Binding-site contacts:
Ligand atom C6' contacts residue NAI1 of chain 1.L at 3.5 Å.
Ligand atom O4 contacts residue PHE265 of chain 1.D at 3.3 Å.
Ligand atom O1A contacts residue LYS339 of chain 1.D at 2.7 Å (salt-bridge).
Ligand atom C3' contacts residue LEU163 of chain 1.D at 3.4 Å (hydrophobic).
Ligand atom O2B contacts residue LYS339 of chain 1.D at 3.3 Å (salt-bridge).
Ligand atom C4' contacts residue ASN224 of chain 1.D at 3.6 Å.
Ligand atom O2A contacts residue PHE265 of chain 1.D at 3.1 Å.
Ligand atom O5' contacts residue PHE277 of chain 1.D at 3.5 Å.
Ligand atom O3C contacts residue PHE338 of chain 1.D at 2.8 Å (h-bond).
Ligand atom O4' contacts residue LEU163 of chain 1.D at 2.6 Å (h-bond).
Ligand atom C5' contacts residue LEU163 of chain 1.D at 3.5 Å (hydrophobic).
Ligand atom C5 contacts residue PHE265 of chain 1.D at 3.6 Å (hydrophobic).
Ligand atom N1 contacts residue ILE231 of chain 1.D at 3.4 Å.
Ligand atom C6' contacts residue LYS220 of chain 1.D at 3.5 Å.
Ligand atom O4' contacts residue PHE162 of chain 1.D at 3.0 Å.
Ligand atom C1' contacts residue PHE277 of chain 1.D at 3.6 Å (hydrophobic).
Ligand atom O2' contacts residue ARG260 of chain 1.C at 2.5 Å (salt-bridge).
Ligand atom O4' contacts residue LYS220 of chain 1.D at 3.1 Å (salt-bridge).
Ligand atom C4' contacts residue LEU163 of chain 1.D at 3.3 Å (hydrophobic).
Ligand atom O2 contacts residue SER269 of chain 1.D at 2.8 Å (h-bond).
Ligand atom C6' contacts residue CYS276 of chain 1.D at 3.5 Å (hydrophobic).
Ligand atom O3C contacts residue GLY273 of chain 1.D at 3.0 Å (h-bond).
Ligand atom O4C contacts residue ILE231 of chain 1.D at 3.2 Å.
Ligand atom O6' contacts residue NAI1 of chain 1.L at 3.1 Å.
Ligand atom O2C contacts residue ARG442 of chain 1.D at 2.7 Å (salt-bridge).
Ligand atom O2B contacts residue GLU165 of chain 1.D at 2.8 Å (salt-bridge).
Ligand atom O6' contacts residue CYS276 of chain 1.D at 2.9 Å (h-bond).
Ligand atom C4' contacts residue LYS220 of chain 1.D at 3.4 Å.
Ligand atom C4 contacts residue LYS267 of chain 1.D at 3.5 Å.
Ligand atom O3' contacts residue ARG260 of chain 1.C at 2.8 Å (salt-bridge).
Ligand atom O2B contacts residue ALA164 of chain 1.D at 3.5 Å.
Ligand atom C6 contacts residue ILE231 of chain 1.D at 3.6 Å (hydrophobic).
Ligand atom C3' contacts residue PHE162 of chain 1.D at 3.6 Å (hydrophobic).
Ligand atom O2A contacts residue PHE277 of chain 1.D at 3.4 Å.
Ligand atom O4 contacts residue LYS267 of chain 1.D at 3.1 Å (salt-bridge).
Ligand atom N3 contacts residue LYS267 of chain 1.D at 2.8 Å (salt-bridge).
Ligand atom O3' contacts residue PHE162 of chain 1.D at 3.0 Å (h-bond).
Ligand atom O4C contacts residue PHE272 of chain 1.D at 3.3 Å.
Ligand atom O4 contacts residue LEU266 of chain 1.D at 3.5 Å (h-bond).
Ligand atom O2 contacts residue ILE231 of chain 1.D at 3.5 Å.

Sequence of chain 1.D:
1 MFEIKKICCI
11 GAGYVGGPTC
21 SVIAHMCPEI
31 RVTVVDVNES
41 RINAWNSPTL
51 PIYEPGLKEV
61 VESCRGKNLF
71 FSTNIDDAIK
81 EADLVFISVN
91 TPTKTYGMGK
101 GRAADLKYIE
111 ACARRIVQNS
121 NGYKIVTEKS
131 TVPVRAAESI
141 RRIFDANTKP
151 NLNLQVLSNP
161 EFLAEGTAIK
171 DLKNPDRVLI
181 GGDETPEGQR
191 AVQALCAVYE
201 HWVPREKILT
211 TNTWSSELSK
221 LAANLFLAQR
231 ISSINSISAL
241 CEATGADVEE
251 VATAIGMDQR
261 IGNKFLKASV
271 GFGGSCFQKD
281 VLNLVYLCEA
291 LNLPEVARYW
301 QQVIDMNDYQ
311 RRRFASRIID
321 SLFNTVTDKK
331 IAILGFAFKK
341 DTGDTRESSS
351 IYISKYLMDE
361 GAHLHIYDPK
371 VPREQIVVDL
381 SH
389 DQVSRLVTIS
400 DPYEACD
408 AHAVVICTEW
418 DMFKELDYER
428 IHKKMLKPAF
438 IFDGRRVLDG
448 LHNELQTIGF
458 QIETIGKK

Sequence of chain 1.C:
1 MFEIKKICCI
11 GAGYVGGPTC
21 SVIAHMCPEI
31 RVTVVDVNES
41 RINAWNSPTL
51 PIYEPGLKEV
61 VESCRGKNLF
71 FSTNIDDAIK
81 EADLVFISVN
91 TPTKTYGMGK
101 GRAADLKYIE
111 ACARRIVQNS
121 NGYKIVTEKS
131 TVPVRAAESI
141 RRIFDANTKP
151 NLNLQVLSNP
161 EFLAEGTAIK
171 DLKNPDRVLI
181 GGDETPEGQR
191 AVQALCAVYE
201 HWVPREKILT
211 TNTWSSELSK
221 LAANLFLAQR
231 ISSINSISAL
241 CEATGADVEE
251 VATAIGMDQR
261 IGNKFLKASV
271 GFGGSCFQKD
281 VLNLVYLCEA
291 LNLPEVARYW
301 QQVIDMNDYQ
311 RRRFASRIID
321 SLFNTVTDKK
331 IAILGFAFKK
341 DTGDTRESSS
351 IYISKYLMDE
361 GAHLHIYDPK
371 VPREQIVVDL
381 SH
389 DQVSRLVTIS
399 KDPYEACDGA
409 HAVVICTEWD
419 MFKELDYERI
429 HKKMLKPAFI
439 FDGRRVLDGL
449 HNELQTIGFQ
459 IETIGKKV

A small-molecule ligand and the protein it binds are described below.
Small molecule (SMILES): O=c1ccn([C@@H]2O[C@H](CO[P](=O)(O)O[P](=O)(O)O[C@H]3O[C@H](CO)[C@@H](O)[C@H](O)[C@H]3O)[C@@H](O)[C@H]2O)c(=O)[nH]1